Binding-site contacts:
Ligand atom C5 contacts residue ASN70 of chain 1.C at 3.5 Å.
Ligand atom C8 contacts residue GLY69 of chain 1.C at 3.9 Å.
Ligand atom O5 contacts residue ASN70 of chain 1.C at 2.3 Å (h-bond).
Ligand atom C4 contacts residue ASN70 of chain 1.C at 4.3 Å.
Ligand atom C1 contacts residue ASN70 of chain 1.C at 1.5 Å.
Ligand atom C7 contacts residue GLY69 of chain 1.C at 4.3 Å.
Ligand atom C2 contacts residue ASN70 of chain 1.C at 2.8 Å.
Ligand atom C8 contacts residue ASN70 of chain 1.C at 4.0 Å.
Ligand atom N2 contacts residue GLY69 of chain 1.C at 4.1 Å.
Ligand atom O6 contacts residue ASN70 of chain 1.C at 4.5 Å.
Ligand atom C7 contacts residue ASN70 of chain 1.C at 4.1 Å.
Ligand atom N2 contacts residue ASN70 of chain 1.C at 3.3 Å (h-bond).
Ligand atom C3 contacts residue ASN70 of chain 1.C at 4.0 Å.

This protein binds this small molecule.
Small molecule (SMILES): CC(=O)N[C@@H]1[C@@H](O)[C@H](O)[C@@H](CO)O[C@H]1O

Sequence of chain 1.C:
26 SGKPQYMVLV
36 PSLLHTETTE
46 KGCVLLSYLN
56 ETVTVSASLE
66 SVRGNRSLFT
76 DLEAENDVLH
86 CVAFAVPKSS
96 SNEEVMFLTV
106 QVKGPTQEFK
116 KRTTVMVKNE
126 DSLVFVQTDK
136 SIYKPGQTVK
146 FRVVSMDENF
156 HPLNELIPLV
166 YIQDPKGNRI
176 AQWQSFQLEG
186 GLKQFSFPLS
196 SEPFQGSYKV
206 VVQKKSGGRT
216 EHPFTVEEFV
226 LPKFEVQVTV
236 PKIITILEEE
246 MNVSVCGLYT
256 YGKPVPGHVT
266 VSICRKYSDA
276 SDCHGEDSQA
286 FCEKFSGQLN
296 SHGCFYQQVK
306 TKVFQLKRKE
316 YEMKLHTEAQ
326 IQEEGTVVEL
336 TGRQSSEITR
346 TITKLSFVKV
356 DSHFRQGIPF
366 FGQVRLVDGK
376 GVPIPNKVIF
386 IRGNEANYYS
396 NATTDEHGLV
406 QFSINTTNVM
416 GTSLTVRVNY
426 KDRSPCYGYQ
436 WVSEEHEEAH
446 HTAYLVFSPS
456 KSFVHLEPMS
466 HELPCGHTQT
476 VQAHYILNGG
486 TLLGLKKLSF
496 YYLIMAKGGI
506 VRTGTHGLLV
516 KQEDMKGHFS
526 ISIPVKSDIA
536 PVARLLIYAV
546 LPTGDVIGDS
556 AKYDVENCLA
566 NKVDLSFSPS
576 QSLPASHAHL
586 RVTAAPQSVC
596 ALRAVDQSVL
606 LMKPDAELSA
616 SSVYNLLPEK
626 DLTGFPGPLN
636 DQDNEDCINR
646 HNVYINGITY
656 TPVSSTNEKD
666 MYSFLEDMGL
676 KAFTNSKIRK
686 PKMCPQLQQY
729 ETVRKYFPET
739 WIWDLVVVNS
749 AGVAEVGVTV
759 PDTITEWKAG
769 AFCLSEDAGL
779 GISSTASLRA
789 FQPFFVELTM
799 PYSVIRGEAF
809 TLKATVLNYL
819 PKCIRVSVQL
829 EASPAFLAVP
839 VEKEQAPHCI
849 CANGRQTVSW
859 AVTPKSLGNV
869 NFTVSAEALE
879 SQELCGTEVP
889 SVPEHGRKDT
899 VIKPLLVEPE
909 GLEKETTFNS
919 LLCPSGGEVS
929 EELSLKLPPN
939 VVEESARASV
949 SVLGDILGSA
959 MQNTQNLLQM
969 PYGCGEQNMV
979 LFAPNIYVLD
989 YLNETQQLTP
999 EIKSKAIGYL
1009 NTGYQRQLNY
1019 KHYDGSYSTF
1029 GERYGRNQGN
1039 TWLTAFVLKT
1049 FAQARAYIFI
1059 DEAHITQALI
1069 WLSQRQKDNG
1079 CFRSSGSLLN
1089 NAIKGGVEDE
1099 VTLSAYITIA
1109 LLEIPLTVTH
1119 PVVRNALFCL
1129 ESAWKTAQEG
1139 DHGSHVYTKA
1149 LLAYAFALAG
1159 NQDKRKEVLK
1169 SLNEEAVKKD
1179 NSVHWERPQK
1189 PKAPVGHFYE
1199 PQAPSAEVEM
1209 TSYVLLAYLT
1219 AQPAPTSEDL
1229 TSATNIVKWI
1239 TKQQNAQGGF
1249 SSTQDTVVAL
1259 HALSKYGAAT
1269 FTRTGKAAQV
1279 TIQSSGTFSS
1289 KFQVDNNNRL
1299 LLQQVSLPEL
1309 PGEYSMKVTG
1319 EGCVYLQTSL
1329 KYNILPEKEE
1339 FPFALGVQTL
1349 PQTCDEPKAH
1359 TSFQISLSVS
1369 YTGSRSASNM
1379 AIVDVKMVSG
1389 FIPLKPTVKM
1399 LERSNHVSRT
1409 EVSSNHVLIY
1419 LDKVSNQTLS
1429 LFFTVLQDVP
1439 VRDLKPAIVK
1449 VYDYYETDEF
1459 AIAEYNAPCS